Sequence of chain 1.B:
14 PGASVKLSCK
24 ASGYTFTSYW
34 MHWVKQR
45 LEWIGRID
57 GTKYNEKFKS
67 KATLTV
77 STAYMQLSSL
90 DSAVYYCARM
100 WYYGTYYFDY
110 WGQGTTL

Binding-site contacts:
Ligand atom C8 contacts residue TYR105 of chain 1.B at 3.6 Å (hydrophobic).
Ligand atom C11 contacts residue TYR105 of chain 1.B at 3.5 Å (hydrophobic).
Ligand atom C11 contacts residue TRP93 of chain 1.F at 3.3 Å (hydrophobic).
Ligand atom C14 contacts residue TYR34 of chain 1.F at 3.5 Å (hydrophobic).
Ligand atom C10 contacts residue LYS59 of chain 1.B at 3.7 Å.
Ligand atom O4 contacts residue TYR105 of chain 1.B at 3.1 Å (h-bond).
Ligand atom C2 contacts residue TRP93 of chain 1.F at 3.1 Å (hydrophobic).
Ligand atom O3 contacts residue ARG50 of chain 1.B at 2.9 Å (salt-bridge).
Ligand atom C4 contacts residue TRP93 of chain 1.F at 3.1 Å (hydrophobic).
Ligand atom C14 contacts residue TYR105 of chain 1.B at 3.4 Å (hydrophobic).
Ligand atom O1 contacts residue TRP93 of chain 1.F at 3.5 Å.
Ligand atom C13 contacts residue TRP93 of chain 1.F at 3.4 Å (hydrophobic).
Ligand atom C2 contacts residue TRP33 of chain 1.B at 3.4 Å (hydrophobic).
Ligand atom C8 contacts residue TRP93 of chain 1.F at 3.2 Å (hydrophobic).
Ligand atom O2 contacts residue TRP93 of chain 1.F at 3.2 Å.
Ligand atom C14 contacts residue TRP93 of chain 1.F at 3.6 Å (hydrophobic).
Ligand atom C7 contacts residue TRP93 of chain 1.F at 3.6 Å (hydrophobic).
Ligand atom C1 contacts residue TRP93 of chain 1.F at 3.1 Å (hydrophobic).
Ligand atom C7 contacts residue MET99 of chain 1.B at 3.4 Å (hydrophobic).
Ligand atom O1 contacts residue ARG50 of chain 1.B at 2.8 Å.
Ligand atom C5 contacts residue TRP93 of chain 1.F at 3.1 Å (hydrophobic).
Ligand atom C6 contacts residue TRP93 of chain 1.F at 3.2 Å (hydrophobic).
Ligand atom C5 contacts residue TRP33 of chain 1.B at 3.3 Å (hydrophobic).
Ligand atom O contacts residue TRP93 of chain 1.F at 3.2 Å.
Ligand atom O6 contacts residue LYS59 of chain 1.B at 3.5 Å (salt-bridge).
Ligand atom O contacts residue TRP33 of chain 1.B at 3.6 Å.
Ligand atom C12 contacts residue ASN36 of chain 1.F at 3.5 Å.
Ligand atom O contacts residue HIS35 of chain 1.B at 3.2 Å (h-bond).
Ligand atom C10 contacts residue TRP33 of chain 1.B at 3.7 Å (hydrophobic).
Ligand atom C10 contacts residue TRP93 of chain 1.F at 3.5 Å (hydrophobic).
Ligand atom O3 contacts residue LYS59 of chain 1.B at 2.8 Å.
Ligand atom C12 contacts residue MET99 of chain 1.B at 3.6 Å (hydrophobic).
Ligand atom C9 contacts residue TRP93 of chain 1.F at 3.3 Å (hydrophobic).
Ligand atom C11 contacts residue TYR34 of chain 1.F at 3.5 Å (hydrophobic).
Ligand atom O1 contacts residue TRP33 of chain 1.B at 3.2 Å.
Ligand atom O2 contacts residue TYR105 of chain 1.B at 3.2 Å.
Ligand atom C3 contacts residue TRP93 of chain 1.F at 3.2 Å (hydrophobic).
Ligand atom C1 contacts residue TRP33 of chain 1.B at 3.6 Å (hydrophobic).
Ligand atom C6 contacts residue TYR105 of chain 1.B at 3.5 Å (hydrophobic).
Ligand atom C14 contacts residue ASN36 of chain 1.F at 3.6 Å.

The protein below binds the small molecule below.
Small molecule (SMILES): O=C1c2ccccc2C(=O)c2c1cc(S(=O)(=O)O)c(O)c2O

Sequence of chain 1.F:
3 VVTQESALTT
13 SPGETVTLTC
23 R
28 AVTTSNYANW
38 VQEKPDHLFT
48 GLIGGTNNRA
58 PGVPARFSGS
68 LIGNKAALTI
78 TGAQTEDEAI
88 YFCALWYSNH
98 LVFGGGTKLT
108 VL